This small molecule binds to this protein.
Small molecule (SMILES): Nc1ncnc2c1ncn2[C@H]1C[C@H](O)[C@@H](CO[P](=O)(O)O[P](=O)(O)OP(=O)(O)O)O1

Binding-site contacts:
Ligand atom N1 contacts residue TYR262 of chain 1.C at 3.0 Å (h-bond).
Ligand atom O4' contacts residue ARG52 of chain 1.C at 3.0 Å (salt-bridge).
Ligand atom C8 contacts residue HIS103 of chain 1.C at 2.9 Å.
Ligand atom PG contacts residue ARG254 of chain 1.C at 3.6 Å.
Ligand atom O1G contacts residue ARG254 of chain 1.C at 2.8 Å (salt-bridge).
Ligand atom C4' contacts residue HIS103 of chain 1.C at 3.6 Å.
Ligand atom N6 contacts residue GLN263 of chain 1.C at 3.0 Å (h-bond).
Ligand atom C2' contacts residue TYR262 of chain 1.C at 3.5 Å (hydrophobic).
Ligand atom O1A contacts residue HIS121 of chain 1.C at 3.5 Å (h-bond).
Ligand atom C3' contacts residue TYR203 of chain 1.C at 3.4 Å (hydrophobic).
Ligand atom O5' contacts residue ARG52 of chain 1.C at 3.5 Å (salt-bridge).
Ligand atom O2A contacts residue ASP199 of chain 1.C at 3.3 Å (salt-bridge).
Ligand atom N6 contacts residue TYR262 of chain 1.C at 3.5 Å (h-bond).
Ligand atom C6 contacts residue TYR262 of chain 1.C at 3.4 Å (hydrophobic).
Ligand atom C5' contacts residue HIS103 of chain 1.C at 3.4 Å.
Ligand atom O2G contacts residue TYR203 of chain 1.C at 2.5 Å (h-bond).
Ligand atom PA contacts residue HIS103 of chain 1.C at 3.6 Å.
Ligand atom O1A contacts residue HIS98 of chain 1.C at 2.4 Å (h-bond).
Ligand atom O3' contacts residue GLN37 of chain 1.C at 3.2 Å (h-bond).
Ligand atom O3' contacts residue TYR203 of chain 1.C at 3.4 Å.
Ligand atom O3A contacts residue HIS103 of chain 1.C at 3.3 Å.
Ligand atom C6 contacts residue GLN263 of chain 1.C at 3.6 Å.
Ligand atom O2B contacts residue ARG94 of chain 1.C at 2.4 Å (salt-bridge).
Ligand atom O3G contacts residue LYS200 of chain 1.C at 3.1 Å (salt-bridge).
Ligand atom C2 contacts residue TYR262 of chain 1.C at 3.6 Å (hydrophobic).
Ligand atom O2G contacts residue LYS200 of chain 1.C at 3.2 Å.
Ligand atom N9 contacts residue HIS103 of chain 1.C at 2.9 Å.
Ligand atom O5' contacts residue ASP199 of chain 1.C at 3.4 Å (salt-bridge).
Ligand atom C4 contacts residue HIS103 of chain 1.C at 3.4 Å.
Ligand atom O2A contacts residue ARG94 of chain 1.C at 2.8 Å (salt-bridge).
Ligand atom O4' contacts residue HIS103 of chain 1.C at 2.8 Å (h-bond).
Ligand atom PB contacts residue ARG94 of chain 1.C at 3.5 Å.
Ligand atom C1' contacts residue HIS103 of chain 1.C at 3.4 Å.
Ligand atom O1A contacts residue HIS103 of chain 1.C at 3.0 Å (h-bond).
Ligand atom O2G contacts residue ARG254 of chain 1.C at 3.3 Å (salt-bridge).
Ligand atom O3' contacts residue ASP207 of chain 1.C at 2.9 Å (salt-bridge).
Ligand atom O1A contacts residue ARG52 of chain 1.C at 3.2 Å (salt-bridge).
Ligand atom O2B contacts residue ASP199 of chain 1.C at 3.4 Å (salt-bridge).
Ligand atom C4' contacts residue ARG52 of chain 1.C at 3.4 Å.
Ligand atom N7 contacts residue HIS103 of chain 1.C at 3.4 Å.

Sequence of chain 1.C:
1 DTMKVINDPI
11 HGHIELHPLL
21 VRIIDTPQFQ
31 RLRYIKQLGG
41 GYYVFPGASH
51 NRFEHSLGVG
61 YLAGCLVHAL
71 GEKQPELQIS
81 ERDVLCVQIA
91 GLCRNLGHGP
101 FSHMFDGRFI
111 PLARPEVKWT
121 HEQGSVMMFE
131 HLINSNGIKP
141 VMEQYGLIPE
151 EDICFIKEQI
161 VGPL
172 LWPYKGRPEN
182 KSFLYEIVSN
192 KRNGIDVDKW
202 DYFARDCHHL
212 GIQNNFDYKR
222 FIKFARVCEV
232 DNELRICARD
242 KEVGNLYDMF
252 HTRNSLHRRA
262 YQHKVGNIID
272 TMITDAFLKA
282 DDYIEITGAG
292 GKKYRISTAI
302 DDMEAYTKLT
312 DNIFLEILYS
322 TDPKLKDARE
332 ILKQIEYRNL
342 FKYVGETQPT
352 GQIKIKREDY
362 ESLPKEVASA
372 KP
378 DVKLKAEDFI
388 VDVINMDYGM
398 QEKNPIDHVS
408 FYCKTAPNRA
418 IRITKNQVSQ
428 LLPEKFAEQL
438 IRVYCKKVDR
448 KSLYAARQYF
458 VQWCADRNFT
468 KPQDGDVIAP